Sequence of chain 1.B:
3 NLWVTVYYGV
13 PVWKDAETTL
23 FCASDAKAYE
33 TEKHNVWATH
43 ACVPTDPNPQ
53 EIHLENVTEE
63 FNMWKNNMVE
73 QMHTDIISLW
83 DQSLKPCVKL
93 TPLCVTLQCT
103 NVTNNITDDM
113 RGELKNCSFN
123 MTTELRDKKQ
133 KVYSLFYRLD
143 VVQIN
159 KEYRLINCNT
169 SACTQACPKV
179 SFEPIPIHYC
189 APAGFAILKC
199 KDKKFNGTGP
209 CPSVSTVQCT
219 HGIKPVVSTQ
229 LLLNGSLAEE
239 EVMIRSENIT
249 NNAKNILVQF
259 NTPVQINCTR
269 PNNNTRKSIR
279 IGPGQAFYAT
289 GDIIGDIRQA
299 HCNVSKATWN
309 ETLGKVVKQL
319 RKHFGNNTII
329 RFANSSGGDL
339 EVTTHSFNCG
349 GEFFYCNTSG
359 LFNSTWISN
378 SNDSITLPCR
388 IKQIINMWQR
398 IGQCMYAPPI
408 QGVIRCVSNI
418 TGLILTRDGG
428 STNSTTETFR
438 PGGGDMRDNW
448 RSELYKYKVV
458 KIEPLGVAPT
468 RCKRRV

Binding-site contacts:
Ligand atom C8 contacts residue LEU137 of chain 1.B at 4.4 Å (hydrophobic).
Ligand atom C2 contacts residue TYR135 of chain 1.B at 4.1 Å (hydrophobic).
Ligand atom C5 contacts residue ASN118 of chain 1.B at 3.6 Å.
Ligand atom O5 contacts residue TYR135 of chain 1.B at 3.5 Å.
Ligand atom C8 contacts residue ASP290 of chain 1.B at 3.5 Å.
Ligand atom C8 contacts residue VAL104 of chain 1.B at 3.7 Å (hydrophobic).
Ligand atom C4 contacts residue TYR135 of chain 1.B at 4.3 Å (hydrophobic).
Ligand atom O7 contacts residue ASN106 of chain 1.B at 4.2 Å.
Ligand atom O5 contacts residue ASN118 of chain 1.B at 2.3 Å (h-bond).
Ligand atom C2 contacts residue ASN118 of chain 1.B at 2.4 Å.
Ligand atom C8 contacts residue ASN118 of chain 1.B at 4.0 Å.
Ligand atom O7 contacts residue ASN118 of chain 1.B at 2.8 Å (h-bond).
Ligand atom C1 contacts residue TYR135 of chain 1.B at 3.4 Å (hydrophobic).
Ligand atom C3 contacts residue ASN118 of chain 1.B at 3.8 Å.
Ligand atom N2 contacts residue ASN118 of chain 1.B at 2.9 Å (h-bond).
Ligand atom C5 contacts residue TYR135 of chain 1.B at 3.5 Å (hydrophobic).
Ligand atom C4 contacts residue ASN118 of chain 1.B at 4.2 Å.
Ligand atom N2 contacts residue TYR135 of chain 1.B at 4.2 Å.
Ligand atom C7 contacts residue ASP290 of chain 1.B at 4.0 Å.
Ligand atom C6 contacts residue TYR135 of chain 1.B at 4.4 Å (hydrophobic).
Ligand atom C8 contacts residue ASN106 of chain 1.B at 3.6 Å.
Ligand atom C7 contacts residue ASN106 of chain 1.B at 4.2 Å.
Ligand atom N2 contacts residue ASP290 of chain 1.B at 3.5 Å (salt-bridge).
Ligand atom C7 contacts residue VAL104 of chain 1.B at 4.5 Å (hydrophobic).
Ligand atom C1 contacts residue ASN118 of chain 1.B at 1.4 Å.
Ligand atom O7 contacts residue VAL104 of chain 1.B at 4.3 Å.
Ligand atom C3 contacts residue TYR135 of chain 1.B at 3.8 Å (hydrophobic).
Ligand atom C7 contacts residue ASN118 of chain 1.B at 3.0 Å.

A protein and the small-molecule ligand that binds it are described below.
Small molecule (SMILES): CC(=O)N[C@@H]1[C@@H](O)[C@H](O)[C@@H](CO)O[C@H]1O